Binding-site contacts:
Ligand atom N9 contacts residue GLY344 of chain 1.E at 3.3 Å (h-bond).
Ligand atom N1 contacts residue ARG277 of chain 1.E at 3.6 Å.
Ligand atom N3 contacts residue ILE348 of chain 1.E at 4.3 Å.
Ligand atom N3 contacts residue GLY344 of chain 1.E at 3.5 Å (h-bond).
Ligand atom N1 contacts residue ARG347 of chain 1.E at 4.0 Å.
Ligand atom C5 contacts residue ARG277 of chain 1.E at 3.6 Å.
Ligand atom C6 contacts residue GLY344 of chain 1.E at 4.2 Å.
Ligand atom C5 contacts residue ARG347 of chain 1.E at 4.0 Å.
Ligand atom N8 contacts residue GLY344 of chain 1.E at 3.5 Å.
Ligand atom C8 contacts residue ARG277 of chain 1.E at 3.7 Å.
Ligand atom C2 contacts residue ILE348 of chain 1.E at 3.8 Å (hydrophobic).
Ligand atom N6 contacts residue SER280 of chain 1.E at 4.1 Å.
Ligand atom C2 contacts residue SER280 of chain 1.E at 3.2 Å.
Ligand atom C2 contacts residue LYS276 of chain 1.E at 4.3 Å.
Ligand atom C6 contacts residue SER280 of chain 1.E at 3.8 Å.
Ligand atom N1 contacts residue SER280 of chain 1.E at 2.7 Å (h-bond).
Ligand atom N8 contacts residue ASP371 of chain 1.E at 4.4 Å.
Ligand atom C2 contacts residue ARG277 of chain 1.E at 4.2 Å.
Ligand atom C2 contacts residue GLY344 of chain 1.E at 4.0 Å.
Ligand atom N1 contacts residue LYS276 of chain 1.E at 4.3 Å.
Ligand atom N9 contacts residue SER345 of chain 1.E at 3.8 Å.
Ligand atom N7 contacts residue GLY344 of chain 1.E at 3.9 Å.
Ligand atom N8 contacts residue ARG347 of chain 1.E at 3.8 Å.
Ligand atom C8 contacts residue ARG347 of chain 1.E at 3.8 Å.
Ligand atom C6 contacts residue ARG347 of chain 1.E at 3.7 Å.
Ligand atom N9 contacts residue ARG277 of chain 1.E at 4.0 Å.
Ligand atom C4 contacts residue SER345 of chain 1.E at 4.2 Å.
Ligand atom N7 contacts residue ARG277 of chain 1.E at 3.8 Å.
Ligand atom C4 contacts residue ARG277 of chain 1.E at 4.1 Å.
Ligand atom C8 contacts residue GLY344 of chain 1.E at 3.6 Å.
Ligand atom C5 contacts residue GLY344 of chain 1.E at 3.5 Å.
Ligand atom N1 contacts residue GLY344 of chain 1.E at 4.4 Å.
Ligand atom C6 contacts residue ARG277 of chain 1.E at 3.5 Å.
Ligand atom N6 contacts residue ARG277 of chain 1.E at 3.7 Å.
Ligand atom N3 contacts residue LYS276 of chain 1.E at 3.9 Å.
Ligand atom C4 contacts residue GLY344 of chain 1.E at 3.2 Å.
Ligand atom N8 contacts residue ARG277 of chain 1.E at 3.6 Å.
Ligand atom N3 contacts residue SER345 of chain 1.E at 4.0 Å.
Ligand atom N7 contacts residue ARG347 of chain 1.E at 3.4 Å (salt-bridge).
Ligand atom N6 contacts residue ARG347 of chain 1.E at 3.5 Å.

Sequence of chain 1.E:
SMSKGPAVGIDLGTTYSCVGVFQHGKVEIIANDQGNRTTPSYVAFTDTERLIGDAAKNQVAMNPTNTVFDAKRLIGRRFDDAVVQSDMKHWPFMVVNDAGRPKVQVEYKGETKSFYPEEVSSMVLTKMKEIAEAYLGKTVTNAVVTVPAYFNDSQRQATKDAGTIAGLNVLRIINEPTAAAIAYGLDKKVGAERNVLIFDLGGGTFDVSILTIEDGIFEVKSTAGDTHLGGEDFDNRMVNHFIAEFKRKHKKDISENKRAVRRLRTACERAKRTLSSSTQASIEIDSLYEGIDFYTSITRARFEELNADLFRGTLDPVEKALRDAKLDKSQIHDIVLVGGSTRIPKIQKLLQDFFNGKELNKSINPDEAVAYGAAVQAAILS

A protein and the small-molecule ligand that binds it are described below.
Small molecule (SMILES): Nc1nc2c(N)ncnc2[nH]1